Sequence of chain 1.C:
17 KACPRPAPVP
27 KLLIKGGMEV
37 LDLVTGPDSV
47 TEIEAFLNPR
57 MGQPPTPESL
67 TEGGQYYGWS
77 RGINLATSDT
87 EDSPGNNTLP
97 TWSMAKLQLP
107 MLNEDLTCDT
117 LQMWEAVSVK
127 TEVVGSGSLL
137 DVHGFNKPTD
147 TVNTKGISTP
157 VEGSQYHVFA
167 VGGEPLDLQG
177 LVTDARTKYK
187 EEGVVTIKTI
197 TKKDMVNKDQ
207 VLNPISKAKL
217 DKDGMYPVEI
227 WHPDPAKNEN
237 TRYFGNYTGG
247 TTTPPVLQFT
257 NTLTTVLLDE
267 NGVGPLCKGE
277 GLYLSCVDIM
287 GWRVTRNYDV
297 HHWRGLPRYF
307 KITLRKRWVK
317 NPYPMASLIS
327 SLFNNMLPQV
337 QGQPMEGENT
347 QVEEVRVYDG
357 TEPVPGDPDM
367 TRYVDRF

Sequence of chain 1.D:
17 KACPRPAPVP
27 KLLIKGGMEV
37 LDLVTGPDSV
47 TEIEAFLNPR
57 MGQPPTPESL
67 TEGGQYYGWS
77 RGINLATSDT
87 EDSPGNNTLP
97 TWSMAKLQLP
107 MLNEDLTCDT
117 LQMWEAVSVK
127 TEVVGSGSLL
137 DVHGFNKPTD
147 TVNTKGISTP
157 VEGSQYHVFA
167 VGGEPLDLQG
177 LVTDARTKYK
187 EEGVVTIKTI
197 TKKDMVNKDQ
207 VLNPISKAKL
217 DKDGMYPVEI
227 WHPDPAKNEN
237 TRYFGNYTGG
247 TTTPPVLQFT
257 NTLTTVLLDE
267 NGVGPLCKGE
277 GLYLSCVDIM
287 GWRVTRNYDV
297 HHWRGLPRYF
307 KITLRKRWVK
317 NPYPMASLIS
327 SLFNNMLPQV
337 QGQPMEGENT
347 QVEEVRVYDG

Binding-site contacts:
Ligand atom C1 contacts residue TYR72 of chain 1.C at 4.3 Å (hydrophobic).
Ligand atom C2 contacts residue GLY78 of chain 1.C at 4.0 Å.
Ligand atom C1 contacts residue ARG77 of chain 1.C at 3.4 Å.
Ligand atom C7 contacts residue TYR72 of chain 1.C at 4.3 Å (hydrophobic).
Ligand atom C4 contacts residue TYR72 of chain 1.C at 3.5 Å (hydrophobic).
Ligand atom C10 contacts residue TYR72 of chain 1.C at 4.0 Å (hydrophobic).
Ligand atom C3 contacts residue ARG77 of chain 1.C at 4.3 Å.
Ligand atom C4 contacts residue HIS298 of chain 1.C at 3.9 Å.
Ligand atom C8 contacts residue ARG77 of chain 1.C at 4.4 Å.
Ligand atom C6 contacts residue ASN93 of chain 1.C at 3.9 Å.
Ligand atom O10 contacts residue ASN293 of chain 1.C at 4.5 Å.
Ligand atom O1A contacts residue TYR72 of chain 1.C at 4.0 Å.
Ligand atom O6 contacts residue ASN93 of chain 1.C at 4.3 Å.
Ligand atom O3 contacts residue GLY78 of chain 1.C at 3.5 Å.
Ligand atom O4 contacts residue THR291 of chain 1.C at 3.9 Å.
Ligand atom C3 contacts residue HIS298 of chain 1.C at 4.0 Å.
Ligand atom C5 contacts residue TYR72 of chain 1.C at 3.5 Å (hydrophobic).
Ligand atom C4 contacts residue GLY78 of chain 1.C at 3.5 Å.
Ligand atom O4 contacts residue TYR72 of chain 1.C at 4.0 Å.
Ligand atom C6 contacts residue TYR72 of chain 1.C at 3.7 Å (hydrophobic).
Ligand atom O1B contacts residue TYR72 of chain 1.C at 4.2 Å.
Ligand atom O8 contacts residue TYR72 of chain 1.C at 4.0 Å.
Ligand atom C1 contacts residue GLY78 of chain 1.C at 4.0 Å.
Ligand atom O4 contacts residue ASN80 of chain 1.C at 4.4 Å.
Ligand atom N5 contacts residue TYR72 of chain 1.C at 2.9 Å (h-bond).
Ligand atom O1A contacts residue GLY78 of chain 1.C at 3.1 Å (h-bond).
Ligand atom C3 contacts residue GLY78 of chain 1.C at 3.8 Å.
Ligand atom C3 contacts residue GLY78 of chain 1.C at 4.1 Å.
Ligand atom C11 contacts residue TYR72 of chain 1.C at 4.2 Å (hydrophobic).
Ligand atom O4 contacts residue ILE79 of chain 1.C at 3.9 Å.
Ligand atom O4 contacts residue HIS298 of chain 1.C at 3.1 Å (h-bond).
Ligand atom C11 contacts residue ASP85 of chain 1.D at 4.0 Å.
Ligand atom O4 contacts residue GLY78 of chain 1.C at 3.4 Å.
Ligand atom O1B contacts residue ARG77 of chain 1.C at 3.1 Å (salt-bridge).
Ligand atom O1A contacts residue ARG77 of chain 1.C at 2.9 Å (salt-bridge).
Ligand atom O8 contacts residue ARG77 of chain 1.C at 3.5 Å (salt-bridge).
Ligand atom O1B contacts residue SER89 of chain 1.C at 4.4 Å.

A protein and the small-molecule ligand that binds it are described below.
Small molecule (SMILES): CC(=O)N[C@@H]1[C@@H](O[C@@H]2O[C@H](CO)[C@H](O)[C@H](O[C@]3(C(=O)O)C[C@H](O)[C@@H](NC(C)=O)[C@H]([C@H](O)[C@H](O)CO)O3)[C@H]2O)[C@H](O)[C@@H](CO[C@]2(C(=O)O)C[C@H](O)[C@@H](NC(C)=O)[C@H]([C@H](O)[C@H](O)CO)O2)O[C@H]1O